Binding-site contacts:
Ligand atom O6 contacts residue ASN151 of chain 1.C at 3.2 Å (h-bond).
Ligand atom O3 contacts residue ARG421 of chain 1.C at 3.2 Å (salt-bridge).
Ligand atom C4 contacts residue THR42 of chain 1.C at 3.9 Å.
Ligand atom O3 contacts residue PRO40 of chain 1.C at 3.3 Å.
Ligand atom C5 contacts residue PRO73 of chain 1.C at 3.6 Å (hydrophobic).
Ligand atom O2 contacts residue GLN76 of chain 1.C at 3.4 Å (h-bond).
Ligand atom O6 contacts residue TRP276 of chain 1.C at 3.7 Å.
Ligand atom C4 contacts residue ARG421 of chain 1.C at 3.7 Å.
Ligand atom C6 contacts residue PRO73 of chain 1.C at 3.7 Å (hydrophobic).
Ligand atom C6 contacts residue PHE278 of chain 1.C at 3.5 Å (hydrophobic).
Ligand atom C2 contacts residue TRP276 of chain 1.C at 3.9 Å (hydrophobic).
Ligand atom C4 contacts residue ASP97 of chain 1.C at 3.9 Å.
Ligand atom C6 contacts residue GLY197 of chain 1.C at 4.0 Å.
Ligand atom C4 contacts residue ASP43 of chain 1.C at 4.0 Å.
Ligand atom O4 contacts residue ASP97 of chain 1.C at 3.2 Å (salt-bridge).
Ligand atom O5 contacts residue TRP276 of chain 1.C at 3.4 Å.
Ligand atom O6 contacts residue GLU258 of chain 1.C at 3.0 Å (salt-bridge).
Ligand atom C1 contacts residue TRP276 of chain 1.C at 3.6 Å (hydrophobic).
Ligand atom O2 contacts residue PRO73 of chain 1.C at 3.3 Å.
Ligand atom C6 contacts residue GLU196 of chain 1.C at 4.0 Å.
Ligand atom O2 contacts residue GLY351 of chain 1.C at 3.6 Å (h-bond).
Ligand atom O2 contacts residue GLY350 of chain 1.C at 4.0 Å.
Ligand atom O6 contacts residue PHE278 of chain 1.C at 3.3 Å.
Ligand atom O4 contacts residue ASP43 of chain 1.C at 2.7 Å (salt-bridge).
Ligand atom O6 contacts residue GLY197 of chain 1.C at 3.3 Å.
Ligand atom O2 contacts residue ASN151 of chain 1.C at 3.1 Å (h-bond).
Ligand atom C3 contacts residue ARG421 of chain 1.C at 4.1 Å.
Ligand atom O2 contacts residue ARG71 of chain 1.C at 4.1 Å.
Ligand atom O3 contacts residue THR42 of chain 1.C at 3.3 Å (h-bond).
Ligand atom O4 contacts residue ARG421 of chain 1.C at 3.0 Å (salt-bridge).
Ligand atom O3 contacts residue GLY351 of chain 1.C at 3.2 Å (h-bond).
Ligand atom O3 contacts residue GLN76 of chain 1.C at 3.8 Å.
Ligand atom O3 contacts residue ASP97 of chain 1.C at 3.4 Å (salt-bridge).
Ligand atom O3 contacts residue VAL98 of chain 1.C at 4.1 Å.
Ligand atom C5 contacts residue ASN151 of chain 1.C at 4.0 Å.
Ligand atom C3 contacts residue ASP97 of chain 1.C at 3.3 Å.
Ligand atom O3 contacts residue GLY350 of chain 1.C at 3.2 Å.
Ligand atom C6 contacts residue VAL200 of chain 1.C at 4.0 Å (hydrophobic).
Ligand atom O6 contacts residue LEU388 of chain 1.C at 4.0 Å.
Ligand atom O5 contacts residue GLU258 of chain 1.C at 4.1 Å.

The small molecule below binds the protein below.
Small molecule (SMILES): OC[C@H]1O[C@H](O[C@H]2O[C@H](CO)[C@@H](O)[C@H](O)[C@H]2O)[C@H](O)[C@@H](O)[C@@H]1O

Sequence of chain 1.C:
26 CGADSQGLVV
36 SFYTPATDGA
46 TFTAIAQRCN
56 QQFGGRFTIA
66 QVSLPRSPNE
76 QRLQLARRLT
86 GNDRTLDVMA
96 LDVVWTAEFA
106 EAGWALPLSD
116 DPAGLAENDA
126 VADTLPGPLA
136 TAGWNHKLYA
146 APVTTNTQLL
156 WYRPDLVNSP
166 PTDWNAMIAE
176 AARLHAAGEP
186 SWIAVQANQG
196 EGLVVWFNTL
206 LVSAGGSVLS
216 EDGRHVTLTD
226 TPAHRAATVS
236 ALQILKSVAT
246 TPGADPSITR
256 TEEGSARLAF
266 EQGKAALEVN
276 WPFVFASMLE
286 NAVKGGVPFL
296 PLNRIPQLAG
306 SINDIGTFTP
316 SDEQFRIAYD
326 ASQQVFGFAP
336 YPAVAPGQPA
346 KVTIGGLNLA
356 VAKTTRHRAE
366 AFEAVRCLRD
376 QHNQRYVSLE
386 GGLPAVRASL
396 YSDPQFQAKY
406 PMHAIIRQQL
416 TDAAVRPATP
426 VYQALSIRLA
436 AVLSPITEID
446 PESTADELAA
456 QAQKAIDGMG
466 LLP